Sequence of chain 1.A:
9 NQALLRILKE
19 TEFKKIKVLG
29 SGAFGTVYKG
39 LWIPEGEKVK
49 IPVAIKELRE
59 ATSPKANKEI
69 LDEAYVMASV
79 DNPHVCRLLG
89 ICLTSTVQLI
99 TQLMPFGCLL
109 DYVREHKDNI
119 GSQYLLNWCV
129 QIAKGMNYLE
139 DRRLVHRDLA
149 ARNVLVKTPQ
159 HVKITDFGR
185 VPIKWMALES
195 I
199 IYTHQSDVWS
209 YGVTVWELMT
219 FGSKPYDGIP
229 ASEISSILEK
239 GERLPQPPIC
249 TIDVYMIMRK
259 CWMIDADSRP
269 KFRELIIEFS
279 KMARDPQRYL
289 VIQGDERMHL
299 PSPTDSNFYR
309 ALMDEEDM

Binding-site contacts:
Ligand atom C37 contacts residue CYS84 of chain 1.A at 3.4 Å (hydrophobic).
Ligand atom S08 contacts residue LYS54 of chain 1.A at 3.5 Å.
Ligand atom F36 contacts residue CYS84 of chain 1.A at 3.6 Å.
Ligand atom C31 contacts residue MET75 of chain 1.A at 3.4 Å (hydrophobic).
Ligand atom C17 contacts residue ILE68 of chain 1.A at 3.6 Å (hydrophobic).
Ligand atom C35 contacts residue LEU86 of chain 1.A at 3.6 Å (hydrophobic).
Ligand atom C37 contacts residue PHE165 of chain 1.A at 3.4 Å (hydrophobic).
Ligand atom O40 contacts residue ASP164 of chain 1.A at 3.6 Å.
Ligand atom N03 contacts residue ASP164 of chain 1.A at 2.9 Å (salt-bridge).
Ligand atom S08 contacts residue LEU97 of chain 1.A at 3.3 Å (h-bond).
Ligand atom S08 contacts residue THR99 of chain 1.A at 3.4 Å (h-bond).
Ligand atom C27 contacts residue GLU71 of chain 1.A at 3.6 Å.
Ligand atom F36 contacts residue THR99 of chain 1.A at 3.5 Å.
Ligand atom O32 contacts residue ARG167 of chain 1.A at 3.2 Å (salt-bridge).
Ligand atom C09 contacts residue ASP164 of chain 1.A at 3.3 Å.
Ligand atom F36 contacts residue LEU86 of chain 1.A at 3.1 Å.
Ligand atom C06 contacts residue LYS54 of chain 1.A at 3.7 Å.
Ligand atom C39 contacts residue ASP164 of chain 1.A at 3.7 Å.
Ligand atom C07 contacts residue LYS54 of chain 1.A at 3.0 Å.
Ligand atom C07 contacts residue ILE53 of chain 1.A at 3.4 Å (hydrophobic).
Ligand atom C30 contacts residue LEU97 of chain 1.A at 3.5 Å (hydrophobic).
Ligand atom C04 contacts residue LYS54 of chain 1.A at 3.6 Å.
Ligand atom N05 contacts residue ANP1 of chain 1.C at 3.6 Å.
Ligand atom C38 contacts residue PHE165 of chain 1.A at 3.4 Å (hydrophobic).
Ligand atom O40 contacts residue MET75 of chain 1.A at 3.4 Å (h-bond).
Ligand atom O01 contacts residue LEU97 of chain 1.A at 3.2 Å.
Ligand atom C16 contacts residue ILE68 of chain 1.A at 3.7 Å (hydrophobic).
Ligand atom C07 contacts residue THR99 of chain 1.A at 3.5 Å.
Ligand atom C28 contacts residue ILE68 of chain 1.A at 3.5 Å (hydrophobic).
Ligand atom F36 contacts residue ARG85 of chain 1.A at 3.1 Å.
Ligand atom C12 contacts residue LEU97 of chain 1.A at 3.4 Å (hydrophobic).
Ligand atom C39 contacts residue PHE165 of chain 1.A at 3.6 Å (hydrophobic).
Ligand atom C07 contacts residue ALA52 of chain 1.A at 3.3 Å (hydrophobic).
Ligand atom O40 contacts residue PHE165 of chain 1.A at 2.6 Å (h-bond).
Ligand atom C33 contacts residue ASP164 of chain 1.A at 3.7 Å.
Ligand atom C11 contacts residue LEU97 of chain 1.A at 3.6 Å (hydrophobic).
Ligand atom C30 contacts residue MET75 of chain 1.A at 3.5 Å (hydrophobic).
Ligand atom C07 contacts residue LEU97 of chain 1.A at 3.5 Å (hydrophobic).
Ligand atom C29 contacts residue MET75 of chain 1.A at 3.5 Å (hydrophobic).
Ligand atom C02 contacts residue ASP164 of chain 1.A at 3.5 Å.

This protein binds this small molecule.
Small molecule (SMILES): CN1CCC(c2ccc(-c3ccc4c(c3)C(=O)N([C@@H](C(=O)Nc3nccs3)c3cc(F)ccc3O)C4)cc2)CC1